The protein below binds the small molecule below.
Small molecule (SMILES): OC[C@H]1O[C@H](O)[C@H](O)[C@@H](O)[C@@H]1O

Sequence of chain 1.A:
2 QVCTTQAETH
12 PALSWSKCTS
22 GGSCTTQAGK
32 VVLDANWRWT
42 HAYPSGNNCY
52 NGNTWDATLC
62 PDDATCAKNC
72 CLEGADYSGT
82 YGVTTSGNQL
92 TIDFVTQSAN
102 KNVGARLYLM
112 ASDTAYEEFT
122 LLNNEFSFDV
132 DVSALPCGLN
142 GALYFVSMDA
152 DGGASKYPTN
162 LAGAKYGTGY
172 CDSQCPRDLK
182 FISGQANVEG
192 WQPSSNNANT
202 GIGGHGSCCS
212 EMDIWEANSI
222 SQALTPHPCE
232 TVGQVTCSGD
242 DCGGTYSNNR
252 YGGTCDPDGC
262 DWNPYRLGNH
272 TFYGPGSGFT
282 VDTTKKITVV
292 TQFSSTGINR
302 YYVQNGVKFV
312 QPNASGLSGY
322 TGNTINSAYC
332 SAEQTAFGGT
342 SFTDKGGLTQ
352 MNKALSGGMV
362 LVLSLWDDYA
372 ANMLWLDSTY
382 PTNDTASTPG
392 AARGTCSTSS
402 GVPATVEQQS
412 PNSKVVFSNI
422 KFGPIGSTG

Binding-site contacts:
Ligand atom C5 contacts residue GS11 of chain 1.K at 2.8 Å.
Ligand atom O2 contacts residue PHE338 of chain 1.A at 2.7 Å (h-bond).
Ligand atom O5 contacts residue TYR252 of chain 1.A at 4.2 Å.
Ligand atom C1 contacts residue GLY339 of chain 1.A at 4.1 Å.
Ligand atom C6 contacts residue TYR252 of chain 1.A at 3.1 Å (hydrophobic).
Ligand atom C2 contacts residue PHE338 of chain 1.A at 3.6 Å (hydrophobic).
Ligand atom C3 contacts residue GS11 of chain 1.K at 2.7 Å.
Ligand atom C4 contacts residue GS11 of chain 1.K at 1.8 Å.
Ligand atom C3 contacts residue ARG267 of chain 1.A at 4.4 Å.
Ligand atom C6 contacts residue ARG251 of chain 1.A at 4.2 Å.
Ligand atom O3 contacts residue GS11 of chain 1.K at 2.9 Å (h-bond).
Ligand atom O5 contacts residue GS11 of chain 1.K at 4.1 Å.
Ligand atom C6 contacts residue GS11 of chain 1.K at 3.4 Å.
Ligand atom C3 contacts residue ARG394 of chain 1.A at 4.0 Å.
Ligand atom O3 contacts residue TYR381 of chain 1.A at 4.4 Å.
Ligand atom C6 contacts residue ASP259 of chain 1.A at 4.0 Å.
Ligand atom C5 contacts residue TYR252 of chain 1.A at 4.3 Å (hydrophobic).
Ligand atom O1 contacts residue PHE338 of chain 1.A at 3.8 Å.
Ligand atom C4 contacts residue ARG394 of chain 1.A at 4.4 Å.
Ligand atom O3 contacts residue PRO382 of chain 1.A at 4.1 Å.
Ligand atom C1 contacts residue PHE338 of chain 1.A at 4.3 Å (hydrophobic).
Ligand atom O1 contacts residue GLY339 of chain 1.A at 3.4 Å.
Ligand atom O6 contacts residue ARG251 of chain 1.A at 3.7 Å.
Ligand atom O3 contacts residue ARG267 of chain 1.A at 3.2 Å (salt-bridge).
Ligand atom O1 contacts residue GLY340 of chain 1.A at 3.7 Å.
Ligand atom C2 contacts residue ARG267 of chain 1.A at 4.5 Å.
Ligand atom C2 contacts residue GS11 of chain 1.K at 4.1 Å.
Ligand atom C3 contacts residue PRO382 of chain 1.A at 4.3 Å (hydrophobic).
Ligand atom O6 contacts residue TYR252 of chain 1.A at 2.7 Å (h-bond).
Ligand atom O3 contacts residue ARG394 of chain 1.A at 2.8 Å (salt-bridge).